Binding-site contacts:
Ligand atom C2' contacts residue HIS413 of chain 51.A at 3.7 Å.
Ligand atom N4 contacts residue ASP201 of chain 51.A at 2.6 Å.
Ligand atom N7 contacts residue SER415 of chain 51.A at 3.9 Å.
Ligand atom N6 contacts residue SER415 of chain 51.A at 3.8 Å.
Ligand atom N6 contacts residue VAL202 of chain 51.A at 4.2 Å.
Ligand atom C2' contacts residue PRO203 of chain 51.A at 3.3 Å (hydrophobic).
Ligand atom N1 contacts residue VAL202 of chain 51.A at 3.5 Å.
Ligand atom C5 contacts residue VAL202 of chain 51.A at 3.6 Å (hydrophobic).
Ligand atom N3 contacts residue ASP201 of chain 51.A at 4.2 Å.
Ligand atom C8 contacts residue HIS413 of chain 51.A at 3.9 Å.
Ligand atom C5 contacts residue ARG91 of chain 51.A at 4.2 Å.
Ligand atom N6 contacts residue PHE421 of chain 51.A at 3.8 Å.
Ligand atom N1 contacts residue GLY422 of chain 51.A at 2.9 Å (h-bond).
Ligand atom C4 contacts residue PRO203 of chain 51.A at 4.0 Å (hydrophobic).
Ligand atom N1 contacts residue PRO203 of chain 51.A at 4.2 Å.
Ligand atom C2' contacts residue PRO414 of chain 51.A at 3.6 Å (hydrophobic).
Ligand atom C5 contacts residue PRO203 of chain 51.A at 3.8 Å (hydrophobic).
Ligand atom N7 contacts residue HIS413 of chain 51.A at 4.2 Å.
Ligand atom C4 contacts residue ASP201 of chain 51.A at 3.5 Å.
Ligand atom C2 contacts residue VAL202 of chain 51.A at 4.1 Å (hydrophobic).
Ligand atom N6 contacts residue GLY422 of chain 51.A at 3.3 Å (h-bond).
Ligand atom C6 contacts residue VAL202 of chain 51.A at 4.1 Å (hydrophobic).
Ligand atom C6 contacts residue GLY422 of chain 51.A at 3.7 Å.
Ligand atom C2 contacts residue GLY422 of chain 51.A at 3.2 Å.
Ligand atom N7 contacts residue PRO203 of chain 51.A at 4.1 Å.
Ligand atom C5 contacts residue ASP201 of chain 51.A at 3.3 Å.
Ligand atom N1 contacts residue PRO203 of chain 51.A at 3.8 Å.
Ligand atom C4 contacts residue PRO203 of chain 51.A at 4.1 Å (hydrophobic).
Ligand atom C5 contacts residue PRO203 of chain 51.A at 4.0 Å (hydrophobic).
Ligand atom C1' contacts residue PRO203 of chain 51.A at 4.1 Å (hydrophobic).
Ligand atom C2 contacts residue PRO203 of chain 51.A at 4.0 Å (hydrophobic).
Ligand atom C6 contacts residue PRO203 of chain 51.A at 4.0 Å (hydrophobic).
Ligand atom N6 contacts residue GLY420 of chain 51.A at 3.7 Å.
Ligand atom C6 contacts residue PRO203 of chain 51.A at 4.0 Å (hydrophobic).
Ligand atom OP2 contacts residue ASP409 of chain 60.A at 3.2 Å (salt-bridge).
Ligand atom N4 contacts residue VAL202 of chain 51.A at 2.9 Å (h-bond).
Ligand atom N7 contacts residue ASN392 of chain 51.A at 4.2 Å.
Ligand atom C6 contacts residue SER415 of chain 51.A at 4.1 Å.
Ligand atom C4 contacts residue VAL202 of chain 51.A at 3.7 Å (hydrophobic).
Ligand atom O3' contacts residue PRO414 of chain 51.A at 4.2 Å.

Sequence of chain 51.A:
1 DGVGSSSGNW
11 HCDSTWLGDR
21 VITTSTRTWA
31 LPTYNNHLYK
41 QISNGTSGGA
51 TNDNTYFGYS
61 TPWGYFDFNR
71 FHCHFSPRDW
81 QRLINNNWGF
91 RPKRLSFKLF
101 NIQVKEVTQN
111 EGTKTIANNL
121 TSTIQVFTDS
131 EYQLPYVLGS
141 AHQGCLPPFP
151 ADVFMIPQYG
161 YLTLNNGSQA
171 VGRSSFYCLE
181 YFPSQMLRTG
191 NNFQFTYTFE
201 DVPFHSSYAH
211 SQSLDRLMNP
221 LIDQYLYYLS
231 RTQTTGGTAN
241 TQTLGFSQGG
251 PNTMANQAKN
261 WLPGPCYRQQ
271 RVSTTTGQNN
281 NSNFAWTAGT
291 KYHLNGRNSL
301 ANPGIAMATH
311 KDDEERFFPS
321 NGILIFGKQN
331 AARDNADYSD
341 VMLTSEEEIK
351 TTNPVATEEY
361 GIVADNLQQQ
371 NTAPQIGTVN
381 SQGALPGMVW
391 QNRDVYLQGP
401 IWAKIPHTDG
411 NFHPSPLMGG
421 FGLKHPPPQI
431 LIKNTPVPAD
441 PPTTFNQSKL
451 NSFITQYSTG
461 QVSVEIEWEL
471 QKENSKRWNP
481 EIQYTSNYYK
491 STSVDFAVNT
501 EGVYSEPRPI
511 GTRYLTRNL

Sequence of chain 60.A:
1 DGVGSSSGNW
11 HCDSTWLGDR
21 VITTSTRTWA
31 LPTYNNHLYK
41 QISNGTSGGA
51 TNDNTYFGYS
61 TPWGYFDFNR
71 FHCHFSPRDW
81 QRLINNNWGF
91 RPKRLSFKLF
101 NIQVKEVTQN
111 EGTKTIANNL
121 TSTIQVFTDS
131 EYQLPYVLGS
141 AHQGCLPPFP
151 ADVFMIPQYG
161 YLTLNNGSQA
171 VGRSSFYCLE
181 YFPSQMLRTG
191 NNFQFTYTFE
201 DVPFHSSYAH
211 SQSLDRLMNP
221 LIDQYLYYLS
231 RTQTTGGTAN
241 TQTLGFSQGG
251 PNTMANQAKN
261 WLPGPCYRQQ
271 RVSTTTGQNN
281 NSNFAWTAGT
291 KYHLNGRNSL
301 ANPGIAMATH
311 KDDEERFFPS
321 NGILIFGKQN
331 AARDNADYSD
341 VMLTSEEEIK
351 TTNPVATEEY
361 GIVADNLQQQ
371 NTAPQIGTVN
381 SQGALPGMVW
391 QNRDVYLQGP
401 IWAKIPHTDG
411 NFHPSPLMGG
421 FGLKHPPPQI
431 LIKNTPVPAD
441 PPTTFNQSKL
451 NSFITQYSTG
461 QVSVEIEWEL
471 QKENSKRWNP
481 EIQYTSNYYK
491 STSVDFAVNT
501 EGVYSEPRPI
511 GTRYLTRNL

This protein binds this small molecule.
Small molecule (SMILES): Nc1ccn([C@H]2C[C@H](O[P](=O)(O)OC[C@H]3O[C@@H](n4cnc5c(N)ncnc54)C[C@@H]3O)[C@@H](CO)O2)c(=O)n1